Sequence of chain 1.B:
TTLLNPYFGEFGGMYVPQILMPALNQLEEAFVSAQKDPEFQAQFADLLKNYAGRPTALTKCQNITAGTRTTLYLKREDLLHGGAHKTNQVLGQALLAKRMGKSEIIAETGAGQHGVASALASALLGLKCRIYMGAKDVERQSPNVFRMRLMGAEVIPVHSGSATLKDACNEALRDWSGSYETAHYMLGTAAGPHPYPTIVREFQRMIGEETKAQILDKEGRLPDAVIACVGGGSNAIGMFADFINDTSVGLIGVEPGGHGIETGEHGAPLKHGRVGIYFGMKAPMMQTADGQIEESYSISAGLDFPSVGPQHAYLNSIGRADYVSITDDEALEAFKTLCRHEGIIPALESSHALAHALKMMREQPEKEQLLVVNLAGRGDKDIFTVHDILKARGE

This small molecule binds to this protein.
Small molecule (SMILES): N[C@@H](CO)C(=O)O

Binding-site contacts:
Ligand atom O contacts residue ALA154 of chain 1.B at 3.8 Å.
Ligand atom CB contacts residue GLY153 of chain 1.B at 3.3 Å.
Ligand atom CA contacts residue GLY153 of chain 1.B at 3.7 Å.
Ligand atom C contacts residue ALA154 of chain 1.B at 3.3 Å (hydrophobic).
Ligand atom N contacts residue GLU155 of chain 1.B at 3.6 Å.
Ligand atom CB contacts residue GLU155 of chain 1.B at 4.5 Å.
Ligand atom CB contacts residue LYS129 of chain 1.B at 4.2 Å.
Ligand atom OG contacts residue GLY153 of chain 1.B at 3.4 Å (h-bond).
Ligand atom OG contacts residue LYS129 of chain 1.B at 3.0 Å (salt-bridge).
Ligand atom CA contacts residue GLU155 of chain 1.B at 3.6 Å.
Ligand atom OXT contacts residue ARG150 of chain 1.B at 3.3 Å (salt-bridge).
Ligand atom CA contacts residue ALA154 of chain 1.B at 3.2 Å (hydrophobic).
Ligand atom OXT contacts residue GLY153 of chain 1.B at 3.6 Å.
Ligand atom O contacts residue ARG150 of chain 1.B at 3.5 Å.
Ligand atom OG contacts residue GLU155 of chain 1.B at 4.1 Å.
Ligand atom CB contacts residue ALA154 of chain 1.B at 4.3 Å (hydrophobic).
Ligand atom OXT contacts residue ALA154 of chain 1.B at 3.5 Å (h-bond).
Ligand atom C contacts residue ARG150 of chain 1.B at 4.2 Å.
Ligand atom N contacts residue ALA154 of chain 1.B at 4.1 Å.
Ligand atom OG contacts residue ALA154 of chain 1.B at 4.5 Å.
Ligand atom C contacts residue GLY153 of chain 1.B at 4.1 Å.